Sequence of chain 1.A:
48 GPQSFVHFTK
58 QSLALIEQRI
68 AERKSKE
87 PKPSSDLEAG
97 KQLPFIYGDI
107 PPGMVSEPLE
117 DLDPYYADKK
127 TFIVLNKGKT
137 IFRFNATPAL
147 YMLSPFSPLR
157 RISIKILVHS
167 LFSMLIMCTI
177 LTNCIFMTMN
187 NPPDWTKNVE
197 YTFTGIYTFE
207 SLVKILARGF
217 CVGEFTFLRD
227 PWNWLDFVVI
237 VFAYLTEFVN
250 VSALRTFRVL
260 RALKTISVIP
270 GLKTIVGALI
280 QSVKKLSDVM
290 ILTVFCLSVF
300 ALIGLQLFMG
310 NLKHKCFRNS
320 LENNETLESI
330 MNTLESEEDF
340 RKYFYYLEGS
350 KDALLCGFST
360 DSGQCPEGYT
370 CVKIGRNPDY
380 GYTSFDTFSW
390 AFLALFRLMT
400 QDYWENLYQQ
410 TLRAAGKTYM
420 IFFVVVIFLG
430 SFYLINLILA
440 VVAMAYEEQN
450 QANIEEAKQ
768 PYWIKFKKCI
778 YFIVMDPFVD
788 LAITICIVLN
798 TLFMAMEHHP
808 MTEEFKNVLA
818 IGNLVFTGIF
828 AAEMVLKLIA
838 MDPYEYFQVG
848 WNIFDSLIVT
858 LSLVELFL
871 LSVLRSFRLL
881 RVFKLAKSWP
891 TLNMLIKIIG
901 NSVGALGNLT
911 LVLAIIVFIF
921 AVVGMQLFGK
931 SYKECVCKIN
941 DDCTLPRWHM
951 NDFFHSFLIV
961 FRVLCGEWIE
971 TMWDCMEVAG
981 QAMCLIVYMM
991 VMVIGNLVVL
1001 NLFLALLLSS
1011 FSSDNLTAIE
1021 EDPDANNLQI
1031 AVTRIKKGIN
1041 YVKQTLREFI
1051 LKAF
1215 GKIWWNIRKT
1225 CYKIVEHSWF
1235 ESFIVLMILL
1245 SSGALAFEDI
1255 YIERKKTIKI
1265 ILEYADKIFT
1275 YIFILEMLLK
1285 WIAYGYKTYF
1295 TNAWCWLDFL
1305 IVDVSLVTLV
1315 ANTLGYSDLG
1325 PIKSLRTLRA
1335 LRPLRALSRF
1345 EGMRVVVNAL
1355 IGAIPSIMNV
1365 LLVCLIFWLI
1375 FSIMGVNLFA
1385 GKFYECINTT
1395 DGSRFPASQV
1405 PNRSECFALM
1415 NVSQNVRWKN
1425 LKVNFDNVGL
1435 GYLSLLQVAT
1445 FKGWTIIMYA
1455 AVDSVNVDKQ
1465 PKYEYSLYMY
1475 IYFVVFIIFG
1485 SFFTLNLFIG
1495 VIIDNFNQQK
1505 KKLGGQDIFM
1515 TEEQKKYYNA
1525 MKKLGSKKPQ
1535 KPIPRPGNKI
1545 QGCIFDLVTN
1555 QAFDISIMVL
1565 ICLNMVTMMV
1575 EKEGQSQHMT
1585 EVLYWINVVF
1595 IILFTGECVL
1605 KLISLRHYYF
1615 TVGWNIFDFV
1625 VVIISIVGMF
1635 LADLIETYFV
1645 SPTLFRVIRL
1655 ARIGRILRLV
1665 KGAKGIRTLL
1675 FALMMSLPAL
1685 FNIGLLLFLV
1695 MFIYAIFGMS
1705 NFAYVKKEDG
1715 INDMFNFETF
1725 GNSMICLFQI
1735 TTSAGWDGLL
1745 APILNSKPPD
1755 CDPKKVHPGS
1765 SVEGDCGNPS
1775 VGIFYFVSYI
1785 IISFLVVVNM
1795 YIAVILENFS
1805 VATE

This small molecule binds to this protein.
Small molecule (SMILES): CC(=O)N[C@@H]1[C@@H](O)[C@H](O)[C@@H](CO)O[C@H]1O

Binding-site contacts:
Ligand atom C5 contacts residue ASN1415 of chain 1.A at 3.1 Å.
Ligand atom O6 contacts residue ASN1415 of chain 1.A at 4.2 Å.
Ligand atom O5 contacts residue ASN1415 of chain 1.A at 2.4 Å (h-bond).
Ligand atom C2 contacts residue ASN1415 of chain 1.A at 2.5 Å.
Ligand atom C6 contacts residue ASN1415 of chain 1.A at 3.4 Å.
Ligand atom C8 contacts residue ASN1415 of chain 1.A at 4.5 Å.
Ligand atom C1 contacts residue ASN1415 of chain 1.A at 1.4 Å.
Ligand atom C7 contacts residue ASN1415 of chain 1.A at 4.3 Å.
Ligand atom N2 contacts residue ASN1415 of chain 1.A at 3.6 Å (h-bond).
Ligand atom C4 contacts residue ASN1415 of chain 1.A at 3.4 Å.
Ligand atom C3 contacts residue ASN1415 of chain 1.A at 3.5 Å.